Binding-site contacts:
Ligand atom C2 contacts residue ILE272 of chain 1.B at 3.8 Å (hydrophobic).
Ligand atom C15 contacts residue GLN305 of chain 1.B at 3.1 Å.
Ligand atom C17 contacts residue PHE276 of chain 1.B at 3.8 Å (hydrophobic).
Ligand atom N3 contacts residue PHE308 of chain 1.B at 3.8 Å.
Ligand atom C2 contacts residue PHE308 of chain 1.B at 3.5 Å (hydrophobic).
Ligand atom C2 contacts residue EDO1 of chain 1.N at 3.8 Å.
Ligand atom C7 contacts residue MET209 of chain 1.B at 3.7 Å (hydrophobic).
Ligand atom O3 contacts residue MET273 of chain 1.B at 3.6 Å.
Ligand atom N6 contacts residue PHE308 of chain 1.B at 3.3 Å.
Ligand atom C1 contacts residue PHE308 of chain 1.B at 3.5 Å (hydrophobic).
Ligand atom C5 contacts residue EDO1 of chain 1.N at 3.5 Å.
Ligand atom C18 contacts residue MET293 of chain 1.B at 3.6 Å (hydrophobic).
Ligand atom C19 contacts residue GLN305 of chain 1.B at 3.8 Å.
Ligand atom C15 contacts residue ILE272 of chain 1.B at 3.5 Å (hydrophobic).
Ligand atom C12 contacts residue MET293 of chain 1.B at 3.9 Å (hydrophobic).
Ligand atom C13 contacts residue PHE308 of chain 1.B at 3.5 Å (hydrophobic).
Ligand atom C15 contacts residue EDO1 of chain 1.N at 3.6 Å.
Ligand atom C13 contacts residue EDO1 of chain 1.N at 3.5 Å.
Ligand atom C7 contacts residue LEU255 of chain 1.B at 3.9 Å (hydrophobic).
Ligand atom C4 contacts residue PHE276 of chain 1.B at 3.8 Å (hydrophobic).
Ligand atom C5 contacts residue ILE272 of chain 1.B at 3.7 Å (hydrophobic).
Ligand atom C3 contacts residue PHE308 of chain 1.B at 3.8 Å (hydrophobic).
Ligand atom C20 contacts residue MET293 of chain 1.B at 3.4 Å (hydrophobic).
Ligand atom C16 contacts residue ILE272 of chain 1.B at 3.4 Å (hydrophobic).
Ligand atom C16 contacts residue GLN305 of chain 1.B at 3.4 Å.
Ligand atom C8 contacts residue HIS96 of chain 1.B at 3.6 Å.
Ligand atom N3 contacts residue ILE272 of chain 1.B at 3.5 Å.
Ligand atom C18 contacts residue SER304 of chain 1.B at 3.7 Å.
Ligand atom C14 contacts residue GLN305 of chain 1.B at 3.4 Å.
Ligand atom O3 contacts residue VAL301 of chain 1.B at 3.7 Å.
Ligand atom N6 contacts residue EDO1 of chain 1.N at 3.0 Å (h-bond).
Ligand atom C9 contacts residue MET293 of chain 1.B at 3.9 Å (hydrophobic).
Ligand atom C19 contacts residue SER304 of chain 1.B at 3.7 Å.
Ligand atom N1 contacts residue PHE276 of chain 1.B at 3.9 Å.
Ligand atom O2 contacts residue PHE308 of chain 1.B at 3.0 Å.
Ligand atom N1 contacts residue PHE308 of chain 1.B at 3.7 Å.
Ligand atom C17 contacts residue GLN305 of chain 1.B at 3.9 Å.
Ligand atom C5 contacts residue LEU255 of chain 1.B at 3.9 Å (hydrophobic).
Ligand atom C9 contacts residue EDO1 of chain 1.O at 3.9 Å.
Ligand atom N3 contacts residue EDO1 of chain 1.N at 2.7 Å (h-bond).

A protein and the small-molecule ligand that binds it are described below.
Small molecule (SMILES): COc1ccc(CNc2nc(N(CCO)CCO)nc3c2ncn3C(C)C)cc1

Sequence of chain 1.B:
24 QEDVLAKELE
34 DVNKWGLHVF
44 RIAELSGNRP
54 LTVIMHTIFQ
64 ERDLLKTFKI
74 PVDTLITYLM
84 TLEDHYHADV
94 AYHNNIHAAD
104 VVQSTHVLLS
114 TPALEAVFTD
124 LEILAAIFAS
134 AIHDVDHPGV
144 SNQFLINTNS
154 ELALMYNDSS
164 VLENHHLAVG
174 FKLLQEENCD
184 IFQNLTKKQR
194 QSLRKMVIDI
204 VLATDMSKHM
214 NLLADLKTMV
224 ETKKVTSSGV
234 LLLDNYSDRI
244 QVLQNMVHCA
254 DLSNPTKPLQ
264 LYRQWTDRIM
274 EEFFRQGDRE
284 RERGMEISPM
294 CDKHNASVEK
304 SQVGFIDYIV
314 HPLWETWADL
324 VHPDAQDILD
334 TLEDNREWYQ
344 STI